This protein binds this small molecule.
Small molecule (SMILES): C[C@@H](NC(=O)C(=O)O)C(=O)O

Binding-site contacts:
Ligand atom OAI contacts residue TRP298 of chain 1.A at 3.7 Å.
Ligand atom OAK contacts residue ASP183 of chain 1.A at 2.7 Å (salt-bridge).
Ligand atom CAJ contacts residue HIS284 of chain 1.A at 3.8 Å.
Ligand atom C contacts residue ACT1 of chain 1.H at 3.2 Å.
Ligand atom OXT contacts residue TRP170 of chain 1.A at 3.9 Å.
Ligand atom OAK contacts residue ASN187 of chain 1.A at 3.3 Å (h-bond).
Ligand atom OAK contacts residue MN1 of chain 1.C at 1.9 Å.
Ligand atom CAJ contacts residue ASN187 of chain 1.A at 3.5 Å.
Ligand atom OAI contacts residue ASN296 of chain 1.A at 3.6 Å.
Ligand atom C contacts residue LYS196 of chain 1.A at 3.5 Å.
Ligand atom C contacts residue THR178 of chain 1.A at 3.7 Å.
Ligand atom N contacts residue MN1 of chain 1.C at 4.1 Å.
Ligand atom C contacts residue TYR189 of chain 1.A at 3.6 Å (hydrophobic).
Ligand atom O contacts residue ACT1 of chain 1.H at 3.1 Å (h-bond).
Ligand atom CA contacts residue THR178 of chain 1.A at 3.5 Å.
Ligand atom OAE contacts residue THR178 of chain 1.A at 3.9 Å.
Ligand atom CAJ contacts residue TRP298 of chain 1.A at 3.9 Å (hydrophobic).
Ligand atom OAK contacts residue TRP298 of chain 1.A at 3.6 Å.
Ligand atom CAC contacts residue HIS284 of chain 1.A at 4.0 Å.
Ligand atom CAC contacts residue MN1 of chain 1.C at 2.8 Å.
Ligand atom N contacts residue TRP170 of chain 1.A at 4.0 Å.
Ligand atom C contacts residue VAL286 of chain 1.A at 4.0 Å (hydrophobic).
Ligand atom CB contacts residue TRP170 of chain 1.A at 3.7 Å (hydrophobic).
Ligand atom OAE contacts residue MN1 of chain 1.C at 2.3 Å.
Ligand atom OAI contacts residue ASN187 of chain 1.A at 3.0 Å (h-bond).
Ligand atom OAI contacts residue MN1 of chain 1.C at 3.8 Å.
Ligand atom OAK contacts residue HIS284 of chain 1.A at 3.1 Å (h-bond).
Ligand atom O contacts residue THR178 of chain 1.A at 3.0 Å (h-bond).
Ligand atom O contacts residue LYS196 of chain 1.A at 3.1 Å (salt-bridge).
Ligand atom CAJ contacts residue MN1 of chain 1.C at 2.6 Å.
Ligand atom OXT contacts residue ACT1 of chain 1.H at 3.3 Å (h-bond).
Ligand atom OXT contacts residue TYR189 of chain 1.A at 2.5 Å (h-bond).
Ligand atom CAJ contacts residue ASP183 of chain 1.A at 3.9 Å.
Ligand atom OAE contacts residue HIS284 of chain 1.A at 3.5 Å (h-bond).
Ligand atom OAI contacts residue TYR189 of chain 1.A at 3.7 Å.
Ligand atom OXT contacts residue LYS196 of chain 1.A at 3.3 Å (salt-bridge).
Ligand atom CB contacts residue THR178 of chain 1.A at 3.2 Å.
Ligand atom OAE contacts residue HIS181 of chain 1.A at 3.1 Å.
Ligand atom OAK contacts residue HIS181 of chain 1.A at 4.1 Å.
Ligand atom O contacts residue VAL286 of chain 1.A at 3.3 Å.

Sequence of chain 1.A:
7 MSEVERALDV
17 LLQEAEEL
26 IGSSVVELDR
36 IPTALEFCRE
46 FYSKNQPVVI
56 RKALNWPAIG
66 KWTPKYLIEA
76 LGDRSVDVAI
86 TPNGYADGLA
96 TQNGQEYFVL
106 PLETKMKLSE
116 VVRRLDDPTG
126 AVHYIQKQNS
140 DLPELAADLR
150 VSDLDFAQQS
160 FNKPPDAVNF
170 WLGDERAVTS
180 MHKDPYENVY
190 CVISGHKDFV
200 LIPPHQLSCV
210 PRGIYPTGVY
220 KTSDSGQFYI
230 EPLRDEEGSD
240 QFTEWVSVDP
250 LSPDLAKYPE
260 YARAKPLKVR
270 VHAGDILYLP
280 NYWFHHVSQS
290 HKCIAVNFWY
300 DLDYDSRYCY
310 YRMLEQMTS